This small molecule binds to this protein.
Small molecule (SMILES): CC(=O)N[C@H]1[C@H](O[C@H]2[C@H](O)[C@@H](NC(C)=O)CO[C@@H]2CO)O[C@H](CO)[C@@H](O)[C@@H]1O

Binding-site contacts:
Ligand atom C7 contacts residue ASN252 of chain 1.AA at 4.0 Å.
Ligand atom C3 contacts residue ASN252 of chain 1.AA at 3.8 Å.
Ligand atom C1 contacts residue ASN252 of chain 1.AA at 1.4 Å.
Ligand atom C8 contacts residue ARG205 of chain 1.AA at 3.7 Å.
Ligand atom C8 contacts residue SER251 of chain 1.AA at 3.4 Å.
Ligand atom N2 contacts residue SER251 of chain 1.AA at 4.1 Å.
Ligand atom O6 contacts residue SER207 of chain 1.AA at 3.8 Å.
Ligand atom O5 contacts residue ASN252 of chain 1.AA at 2.4 Å (h-bond).
Ligand atom C2 contacts residue ASN252 of chain 1.AA at 2.5 Å.
Ligand atom C1 contacts residue PHE208 of chain 1.AA at 4.4 Å (hydrophobic).
Ligand atom C5 contacts residue ASN252 of chain 1.AA at 3.7 Å.
Ligand atom O6 contacts residue ASP211 of chain 1.AA at 3.9 Å.
Ligand atom C5 contacts residue PHE208 of chain 1.AA at 4.4 Å (hydrophobic).
Ligand atom C4 contacts residue ASN252 of chain 1.AA at 4.3 Å.
Ligand atom O6 contacts residue PHE208 of chain 1.AA at 4.0 Å.
Ligand atom C7 contacts residue SER251 of chain 1.AA at 3.1 Å.
Ligand atom O5 contacts residue PHE208 of chain 1.AA at 3.5 Å.
Ligand atom C7 contacts residue ARG205 of chain 1.AA at 4.4 Å.
Ligand atom O7 contacts residue SER251 of chain 1.AA at 2.5 Å (h-bond).
Ligand atom C6 contacts residue PHE208 of chain 1.AA at 4.0 Å (hydrophobic).
Ligand atom N2 contacts residue ARG205 of chain 1.AA at 4.0 Å.
Ligand atom N2 contacts residue ASN252 of chain 1.AA at 3.0 Å (h-bond).

Sequence of chain 1.AA:
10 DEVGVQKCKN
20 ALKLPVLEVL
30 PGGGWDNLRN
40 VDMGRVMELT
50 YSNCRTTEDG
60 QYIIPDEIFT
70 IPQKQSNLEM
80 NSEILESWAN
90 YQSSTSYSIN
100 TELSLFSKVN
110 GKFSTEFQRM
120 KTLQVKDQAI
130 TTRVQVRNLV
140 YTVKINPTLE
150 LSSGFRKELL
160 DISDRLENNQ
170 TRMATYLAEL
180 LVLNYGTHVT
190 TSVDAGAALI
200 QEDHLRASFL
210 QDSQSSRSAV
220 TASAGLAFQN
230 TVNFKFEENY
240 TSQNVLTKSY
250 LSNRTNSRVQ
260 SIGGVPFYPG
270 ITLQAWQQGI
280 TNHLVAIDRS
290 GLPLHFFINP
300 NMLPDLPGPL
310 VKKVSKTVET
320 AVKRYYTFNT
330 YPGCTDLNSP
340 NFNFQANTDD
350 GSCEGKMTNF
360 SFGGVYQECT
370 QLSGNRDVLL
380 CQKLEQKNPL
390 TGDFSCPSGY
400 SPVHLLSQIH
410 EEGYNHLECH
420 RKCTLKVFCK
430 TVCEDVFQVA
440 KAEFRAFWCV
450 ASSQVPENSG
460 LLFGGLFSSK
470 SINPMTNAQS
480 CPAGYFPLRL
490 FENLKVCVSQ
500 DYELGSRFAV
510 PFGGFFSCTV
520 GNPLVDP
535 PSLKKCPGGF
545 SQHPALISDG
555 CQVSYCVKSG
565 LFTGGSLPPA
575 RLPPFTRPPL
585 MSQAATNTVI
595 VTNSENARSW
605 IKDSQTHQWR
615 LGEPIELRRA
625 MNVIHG